The protein below binds the small molecule below.
Small molecule (SMILES): CC(=O)N[C@H]1[C@H](O[C@H]2[C@H](O)[C@@H](NC(C)=O)CO[C@@H]2CO)O[C@H](CO)[C@@H](O[C@@H]2O[C@H](CO)[C@@H](O)[C@H](O[C@H]3O[C@H](CO)[C@@H](O)[C@H](O)[C@@H]3O)[C@@H]2O)[C@@H]1O

Sequence of chain 1.E:
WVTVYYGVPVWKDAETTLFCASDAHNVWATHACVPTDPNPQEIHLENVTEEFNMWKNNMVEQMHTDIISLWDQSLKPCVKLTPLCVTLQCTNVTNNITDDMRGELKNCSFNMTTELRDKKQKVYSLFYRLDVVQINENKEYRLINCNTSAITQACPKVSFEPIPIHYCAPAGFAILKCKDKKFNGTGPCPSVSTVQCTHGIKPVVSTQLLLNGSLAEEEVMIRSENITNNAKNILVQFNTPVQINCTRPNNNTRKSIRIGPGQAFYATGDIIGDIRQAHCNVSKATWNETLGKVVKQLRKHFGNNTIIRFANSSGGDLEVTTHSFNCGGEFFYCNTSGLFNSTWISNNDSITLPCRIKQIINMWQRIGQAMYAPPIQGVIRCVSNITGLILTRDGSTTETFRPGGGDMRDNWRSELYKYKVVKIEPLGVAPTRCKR

Binding-site contacts:
Ligand atom C7 contacts residue ASN381 of chain 1.E at 4.4 Å.
Ligand atom C5 contacts residue NAG1 of chain 1.KA at 3.9 Å.
Ligand atom C1 contacts residue VAL449 of chain 1.E at 4.3 Å (hydrophobic).
Ligand atom O4 contacts residue VAL449 of chain 1.E at 4.1 Å.
Ligand atom N2 contacts residue SER450 of chain 1.E at 3.9 Å.
Ligand atom N2 contacts residue ASN267 of chain 1.E at 2.9 Å (h-bond).
Ligand atom O7 contacts residue ASN381 of chain 1.E at 4.2 Å.
Ligand atom C6 contacts residue NAG1 of chain 1.KA at 3.8 Å.
Ligand atom C5 contacts residue VAL449 of chain 1.E at 3.7 Å (hydrophobic).
Ligand atom C8 contacts residue CYS382 of chain 1.E at 4.4 Å (hydrophobic).
Ligand atom C4 contacts residue VAL449 of chain 1.E at 4.2 Å (hydrophobic).
Ligand atom C4 contacts residue ASN267 of chain 1.E at 4.3 Å.
Ligand atom C1 contacts residue ASN267 of chain 1.E at 1.5 Å.
Ligand atom C8 contacts residue ASN381 of chain 1.E at 3.9 Å.
Ligand atom O5 contacts residue VAL449 of chain 1.E at 4.4 Å.
Ligand atom C2 contacts residue ASN267 of chain 1.E at 2.4 Å.
Ligand atom O7 contacts residue PRO217 of chain 1.E at 3.9 Å.
Ligand atom O5 contacts residue ASN267 of chain 1.E at 2.4 Å (h-bond).
Ligand atom C3 contacts residue VAL449 of chain 1.E at 4.0 Å (hydrophobic).
Ligand atom O3 contacts residue CYS382 of chain 1.E at 3.5 Å (h-bond).
Ligand atom C2 contacts residue SER450 of chain 1.E at 4.4 Å.
Ligand atom O5 contacts residue NAG1 of chain 1.KA at 3.5 Å.
Ligand atom O6 contacts residue SER214 of chain 1.E at 3.8 Å.
Ligand atom O7 contacts residue ASN267 of chain 1.E at 3.9 Å.
Ligand atom O6 contacts residue CYS382 of chain 1.E at 4.4 Å.
Ligand atom C7 contacts residue ASN267 of chain 1.E at 3.6 Å.
Ligand atom C5 contacts residue ASN267 of chain 1.E at 3.7 Å.
Ligand atom C1 contacts residue SER450 of chain 1.E at 3.9 Å.
Ligand atom C1 contacts residue NAG1 of chain 1.KA at 4.2 Å.
Ligand atom O6 contacts residue GLY383 of chain 1.E at 3.5 Å.
Ligand atom C3 contacts residue ASN267 of chain 1.E at 3.7 Å.
Ligand atom C8 contacts residue LEU266 of chain 1.E at 3.7 Å (hydrophobic).